This protein binds this small molecule.
Small molecule (SMILES): OC[C@H]1O[C@H](O[C@H]2[C@H](O)[C@@H](O)[C@@H](O)O[C@@H]2CO)[C@H](O)[C@@H](O)[C@@H]1O

Sequence of chain 1.C:
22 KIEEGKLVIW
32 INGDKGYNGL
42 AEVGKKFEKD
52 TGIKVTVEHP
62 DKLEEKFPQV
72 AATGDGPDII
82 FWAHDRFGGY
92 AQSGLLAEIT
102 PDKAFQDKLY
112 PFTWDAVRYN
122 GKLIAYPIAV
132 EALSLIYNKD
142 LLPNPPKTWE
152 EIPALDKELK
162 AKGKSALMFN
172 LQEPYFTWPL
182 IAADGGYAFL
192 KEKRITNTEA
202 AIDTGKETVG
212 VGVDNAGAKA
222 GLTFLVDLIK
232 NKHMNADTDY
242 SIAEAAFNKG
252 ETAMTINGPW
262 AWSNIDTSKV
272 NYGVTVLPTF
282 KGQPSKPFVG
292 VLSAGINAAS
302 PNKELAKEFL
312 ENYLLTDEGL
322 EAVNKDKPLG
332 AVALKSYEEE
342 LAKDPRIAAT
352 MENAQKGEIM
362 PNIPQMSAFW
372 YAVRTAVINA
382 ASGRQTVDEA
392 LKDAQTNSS

Binding-site contacts:
Ligand atom C6 contacts residue TYR176 of chain 1.C at 3.8 Å (hydrophobic).
Ligand atom C2 contacts residue TRP83 of chain 1.C at 4.0 Å (hydrophobic).
Ligand atom O6 contacts residue PHE177 of chain 1.C at 4.0 Å.
Ligand atom C6 contacts residue PRO175 of chain 1.C at 3.8 Å (hydrophobic).
Ligand atom O2 contacts residue MET361 of chain 1.C at 3.9 Å.
Ligand atom C6 contacts residue GLU174 of chain 1.C at 3.6 Å.
Ligand atom O6 contacts residue TYR176 of chain 1.C at 3.1 Å (h-bond).
Ligand atom C2 contacts residue GLU132 of chain 1.C at 3.4 Å.
Ligand atom C3 contacts residue ASP86 of chain 1.C at 3.5 Å.
Ligand atom O1 contacts residue ASP35 of chain 1.C at 3.9 Å.
Ligand atom C1 contacts residue LYS36 of chain 1.C at 3.4 Å.
Ligand atom O2 contacts residue ALA84 of chain 1.C at 3.5 Å.
Ligand atom O3 contacts residue TRP371 of chain 1.C at 3.9 Å.
Ligand atom O5 contacts residue TYR176 of chain 1.C at 3.4 Å.
Ligand atom O2 contacts residue ASP86 of chain 1.C at 2.5 Å (salt-bridge).
Ligand atom O1 contacts residue LYS36 of chain 1.C at 3.6 Å (salt-bridge).
Ligand atom C6 contacts residue PHE177 of chain 1.C at 4.0 Å (hydrophobic).
Ligand atom O6 contacts residue PRO175 of chain 1.C at 3.3 Å.
Ligand atom C2 contacts residue TRP371 of chain 1.C at 4.0 Å (hydrophobic).
Ligand atom O2 contacts residue LYS36 of chain 1.C at 2.8 Å (salt-bridge).
Ligand atom C4 contacts residue TRP371 of chain 1.C at 3.3 Å (hydrophobic).
Ligand atom O2 contacts residue TRP83 of chain 1.C at 3.1 Å (h-bond).
Ligand atom C2 contacts residue ASP86 of chain 1.C at 3.3 Å.
Ligand atom O3 contacts residue ASP86 of chain 1.C at 2.6 Å (salt-bridge).
Ligand atom C1 contacts residue TYR176 of chain 1.C at 3.7 Å (hydrophobic).
Ligand atom C1 contacts residue ASP35 of chain 1.C at 4.0 Å.
Ligand atom O3 contacts residue ALA84 of chain 1.C at 3.2 Å.
Ligand atom C2 contacts residue MET361 of chain 1.C at 3.6 Å (hydrophobic).
Ligand atom C3 contacts residue ALA84 of chain 1.C at 4.1 Å (hydrophobic).
Ligand atom O4 contacts residue ARG87 of chain 1.C at 3.1 Å (salt-bridge).
Ligand atom O4 contacts residue TRP83 of chain 1.C at 4.1 Å.
Ligand atom O4 contacts residue TRP371 of chain 1.C at 3.5 Å.
Ligand atom O2 contacts residue GLU132 of chain 1.C at 2.4 Å (salt-bridge).
Ligand atom C3 contacts residue TRP83 of chain 1.C at 3.9 Å (hydrophobic).
Ligand atom O3 contacts residue ARG87 of chain 1.C at 3.0 Å (salt-bridge).
Ligand atom O6 contacts residue GLU174 of chain 1.C at 2.8 Å (salt-bridge).
Ligand atom O1 contacts residue ASN33 of chain 1.C at 3.9 Å.
Ligand atom O3 contacts residue TRP83 of chain 1.C at 3.6 Å.
Ligand atom C6 contacts residue TRP371 of chain 1.C at 3.6 Å (hydrophobic).
Ligand atom C2 contacts residue LYS36 of chain 1.C at 3.6 Å.